Sequence of chain 1.A:
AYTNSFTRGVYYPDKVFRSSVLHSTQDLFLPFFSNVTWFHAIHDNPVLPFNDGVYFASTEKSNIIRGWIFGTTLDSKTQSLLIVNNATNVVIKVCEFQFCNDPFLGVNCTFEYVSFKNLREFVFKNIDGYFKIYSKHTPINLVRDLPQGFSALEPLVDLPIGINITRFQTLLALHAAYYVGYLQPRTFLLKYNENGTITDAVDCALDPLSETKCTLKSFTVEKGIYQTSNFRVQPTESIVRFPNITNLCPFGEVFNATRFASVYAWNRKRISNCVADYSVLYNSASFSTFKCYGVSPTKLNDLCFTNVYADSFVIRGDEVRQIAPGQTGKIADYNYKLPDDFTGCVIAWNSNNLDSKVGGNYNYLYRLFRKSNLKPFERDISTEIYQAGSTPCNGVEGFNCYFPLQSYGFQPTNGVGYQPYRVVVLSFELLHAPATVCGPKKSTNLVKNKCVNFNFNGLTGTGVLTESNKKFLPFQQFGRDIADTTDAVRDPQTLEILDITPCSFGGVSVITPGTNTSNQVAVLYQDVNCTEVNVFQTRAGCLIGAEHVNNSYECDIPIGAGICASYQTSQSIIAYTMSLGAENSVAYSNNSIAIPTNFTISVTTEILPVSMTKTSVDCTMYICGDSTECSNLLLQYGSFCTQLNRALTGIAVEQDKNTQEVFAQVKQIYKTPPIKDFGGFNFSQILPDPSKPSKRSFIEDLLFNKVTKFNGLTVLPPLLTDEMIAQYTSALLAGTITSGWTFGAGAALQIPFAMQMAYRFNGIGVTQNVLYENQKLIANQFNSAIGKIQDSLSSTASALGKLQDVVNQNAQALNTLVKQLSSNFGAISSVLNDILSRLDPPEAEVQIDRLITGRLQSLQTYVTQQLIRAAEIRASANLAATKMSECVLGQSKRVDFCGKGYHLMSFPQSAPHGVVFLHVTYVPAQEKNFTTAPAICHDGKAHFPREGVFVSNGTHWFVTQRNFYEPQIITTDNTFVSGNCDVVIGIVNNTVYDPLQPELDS

The small molecule below binds the protein below.
Small molecule (SMILES): CC(=O)N[C@@H]1[C@@H](O)[C@H](O)[C@@H](CO)O[C@H]1O

Binding-site contacts:
Ligand atom C7 contacts residue GLU1072 of chain 1.C at 4.3 Å.
Ligand atom C1 contacts residue ASN1074 of chain 1.C at 1.4 Å.
Ligand atom C5 contacts residue ASN1074 of chain 1.C at 3.7 Å.
Ligand atom C4 contacts residue ALA706 of chain 1.C at 4.3 Å (hydrophobic).
Ligand atom C8 contacts residue LYS1073 of chain 1.C at 4.3 Å.
Ligand atom C2 contacts residue ASN1074 of chain 1.C at 2.5 Å.
Ligand atom O6 contacts residue ALA706 of chain 1.C at 3.7 Å.
Ligand atom C5 contacts residue ALA706 of chain 1.C at 3.5 Å (hydrophobic).
Ligand atom C8 contacts residue GLU1072 of chain 1.C at 3.0 Å.
Ligand atom O5 contacts residue ALA706 of chain 1.C at 4.5 Å.
Ligand atom C1 contacts residue GLN895 of chain 1.A at 4.0 Å.
Ligand atom C6 contacts residue ALA706 of chain 1.C at 3.6 Å (hydrophobic).
Ligand atom C7 contacts residue ASN1074 of chain 1.C at 3.9 Å.
Ligand atom O5 contacts residue ASN1074 of chain 1.C at 2.4 Å (h-bond).
Ligand atom O4 contacts residue ALA706 of chain 1.C at 4.0 Å.
Ligand atom C4 contacts residue ASN1074 of chain 1.C at 4.2 Å.
Ligand atom N2 contacts residue ASN1074 of chain 1.C at 2.9 Å (h-bond).
Ligand atom C3 contacts residue ASN1074 of chain 1.C at 3.8 Å.

Sequence of chain 1.C:
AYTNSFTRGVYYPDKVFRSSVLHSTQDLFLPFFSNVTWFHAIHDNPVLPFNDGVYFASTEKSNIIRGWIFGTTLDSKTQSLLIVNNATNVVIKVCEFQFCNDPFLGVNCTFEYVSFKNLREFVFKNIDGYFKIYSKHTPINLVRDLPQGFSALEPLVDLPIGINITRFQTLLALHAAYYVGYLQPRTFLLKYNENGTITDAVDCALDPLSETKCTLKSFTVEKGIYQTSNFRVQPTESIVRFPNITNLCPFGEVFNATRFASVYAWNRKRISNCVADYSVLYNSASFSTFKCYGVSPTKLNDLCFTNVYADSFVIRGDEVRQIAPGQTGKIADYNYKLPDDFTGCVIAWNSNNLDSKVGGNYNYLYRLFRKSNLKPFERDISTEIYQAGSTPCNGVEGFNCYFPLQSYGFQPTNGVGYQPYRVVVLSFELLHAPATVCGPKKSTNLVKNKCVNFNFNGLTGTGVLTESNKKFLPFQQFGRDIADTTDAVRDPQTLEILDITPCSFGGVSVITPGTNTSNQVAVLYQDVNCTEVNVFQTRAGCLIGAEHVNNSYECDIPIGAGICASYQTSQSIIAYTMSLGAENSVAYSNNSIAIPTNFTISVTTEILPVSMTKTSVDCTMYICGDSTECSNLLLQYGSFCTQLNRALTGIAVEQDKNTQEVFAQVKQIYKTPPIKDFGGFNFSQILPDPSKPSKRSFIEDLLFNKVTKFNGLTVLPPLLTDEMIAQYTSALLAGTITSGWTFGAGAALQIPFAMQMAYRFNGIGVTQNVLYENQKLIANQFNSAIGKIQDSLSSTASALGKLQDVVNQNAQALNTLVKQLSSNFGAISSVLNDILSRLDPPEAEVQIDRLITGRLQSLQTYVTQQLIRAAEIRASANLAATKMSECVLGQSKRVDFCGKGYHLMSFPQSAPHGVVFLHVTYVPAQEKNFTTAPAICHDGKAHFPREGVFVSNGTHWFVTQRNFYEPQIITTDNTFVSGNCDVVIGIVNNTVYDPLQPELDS